Binding-site contacts:
Ligand atom C5 contacts residue ASN67 of chain 4.A at 3.7 Å.
Ligand atom C1 contacts residue ASN67 of chain 4.A at 1.4 Å.
Ligand atom C4 contacts residue ASN67 of chain 4.A at 4.2 Å.
Ligand atom C8 contacts residue MET118 of chain 4.A at 4.3 Å (hydrophobic).
Ligand atom N2 contacts residue ASN67 of chain 4.A at 2.9 Å (h-bond).
Ligand atom O5 contacts residue ASN67 of chain 4.A at 2.4 Å (h-bond).
Ligand atom O7 contacts residue ASN67 of chain 4.A at 4.1 Å.
Ligand atom C3 contacts residue ASN67 of chain 4.A at 3.8 Å.
Ligand atom C8 contacts residue ASN67 of chain 4.A at 4.2 Å.
Ligand atom C2 contacts residue ASN67 of chain 4.A at 2.5 Å.
Ligand atom C7 contacts residue ASN67 of chain 4.A at 3.7 Å.
Ligand atom C8 contacts residue PHE90 of chain 4.A at 3.9 Å (hydrophobic).

Sequence of chain 4.A:
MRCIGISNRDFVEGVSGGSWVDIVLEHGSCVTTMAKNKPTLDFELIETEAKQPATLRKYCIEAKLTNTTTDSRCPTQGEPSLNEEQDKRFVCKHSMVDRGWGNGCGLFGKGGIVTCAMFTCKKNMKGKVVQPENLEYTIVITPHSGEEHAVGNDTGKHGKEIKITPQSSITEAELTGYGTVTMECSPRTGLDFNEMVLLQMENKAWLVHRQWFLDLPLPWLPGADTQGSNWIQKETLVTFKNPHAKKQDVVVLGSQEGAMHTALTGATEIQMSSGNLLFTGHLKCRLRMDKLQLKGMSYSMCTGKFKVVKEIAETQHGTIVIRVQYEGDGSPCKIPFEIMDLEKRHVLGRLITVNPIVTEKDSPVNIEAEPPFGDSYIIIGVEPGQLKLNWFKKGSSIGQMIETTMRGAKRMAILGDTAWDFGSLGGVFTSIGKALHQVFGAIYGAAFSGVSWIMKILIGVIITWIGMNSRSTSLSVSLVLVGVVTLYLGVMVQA

This protein binds this small molecule.
Small molecule (SMILES): CC(=O)N[C@@H]1[C@@H](O)[C@H](O)[C@@H](CO)O[C@H]1O